Binding-site contacts:
Ligand atom C5 contacts residue HIS104 of chain 2.B at 3.2 Å.
Ligand atom C6 contacts residue VAL250 of chain 2.B at 4.3 Å (hydrophobic).
Ligand atom O5 contacts residue ASN154 of chain 2.A at 2.3 Å (h-bond).
Ligand atom C1 contacts residue ASN154 of chain 2.A at 1.4 Å.
Ligand atom N2 contacts residue ASN154 of chain 2.A at 2.9 Å (h-bond).
Ligand atom C2 contacts residue ASN154 of chain 2.A at 2.4 Å.
Ligand atom C4 contacts residue ASN154 of chain 2.A at 4.2 Å.
Ligand atom C8 contacts residue HIS104 of chain 2.B at 4.5 Å.
Ligand atom O5 contacts residue HIS104 of chain 2.B at 3.1 Å.
Ligand atom C8 contacts residue ASN154 of chain 2.A at 3.7 Å.
Ligand atom C7 contacts residue ASN154 of chain 2.A at 3.4 Å.
Ligand atom O7 contacts residue ASN154 of chain 2.A at 3.4 Å (h-bond).
Ligand atom C1 contacts residue HIS104 of chain 2.B at 3.7 Å.
Ligand atom C4 contacts residue HIS104 of chain 2.B at 4.5 Å.
Ligand atom C5 contacts residue ASN154 of chain 2.A at 3.6 Å.
Ligand atom C6 contacts residue HIS104 of chain 2.B at 3.5 Å.
Ligand atom C3 contacts residue ASN154 of chain 2.A at 3.8 Å.

A protein and the small-molecule ligand that binds it are described below.
Small molecule (SMILES): CC(=O)N[C@H]1[C@H](O[C@H]2[C@H](O)[C@@H](NC(C)=O)CO[C@@H]2CO[C@@H]2O[C@@H](C)[C@@H](O)[C@@H](O)[C@@H]2O)O[C@H](CO)[C@@H](O)[C@@H]1O

Sequence of chain 2.B:
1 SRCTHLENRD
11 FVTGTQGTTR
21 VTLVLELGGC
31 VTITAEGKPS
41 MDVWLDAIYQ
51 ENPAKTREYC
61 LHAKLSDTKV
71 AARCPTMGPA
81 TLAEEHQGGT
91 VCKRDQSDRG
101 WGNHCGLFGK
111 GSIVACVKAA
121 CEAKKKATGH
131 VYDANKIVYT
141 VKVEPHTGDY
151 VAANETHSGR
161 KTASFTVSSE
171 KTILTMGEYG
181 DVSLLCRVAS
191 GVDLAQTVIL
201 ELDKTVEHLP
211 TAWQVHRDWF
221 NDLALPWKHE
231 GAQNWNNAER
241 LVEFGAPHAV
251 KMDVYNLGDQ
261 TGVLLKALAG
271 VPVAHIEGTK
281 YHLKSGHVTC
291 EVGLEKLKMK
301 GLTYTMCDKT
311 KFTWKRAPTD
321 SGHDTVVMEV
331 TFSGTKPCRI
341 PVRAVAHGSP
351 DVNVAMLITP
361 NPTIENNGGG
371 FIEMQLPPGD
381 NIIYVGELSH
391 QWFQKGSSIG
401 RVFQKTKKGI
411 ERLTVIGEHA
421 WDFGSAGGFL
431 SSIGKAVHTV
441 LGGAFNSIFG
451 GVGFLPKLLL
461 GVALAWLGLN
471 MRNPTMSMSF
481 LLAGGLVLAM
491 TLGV

Sequence of chain 2.A:
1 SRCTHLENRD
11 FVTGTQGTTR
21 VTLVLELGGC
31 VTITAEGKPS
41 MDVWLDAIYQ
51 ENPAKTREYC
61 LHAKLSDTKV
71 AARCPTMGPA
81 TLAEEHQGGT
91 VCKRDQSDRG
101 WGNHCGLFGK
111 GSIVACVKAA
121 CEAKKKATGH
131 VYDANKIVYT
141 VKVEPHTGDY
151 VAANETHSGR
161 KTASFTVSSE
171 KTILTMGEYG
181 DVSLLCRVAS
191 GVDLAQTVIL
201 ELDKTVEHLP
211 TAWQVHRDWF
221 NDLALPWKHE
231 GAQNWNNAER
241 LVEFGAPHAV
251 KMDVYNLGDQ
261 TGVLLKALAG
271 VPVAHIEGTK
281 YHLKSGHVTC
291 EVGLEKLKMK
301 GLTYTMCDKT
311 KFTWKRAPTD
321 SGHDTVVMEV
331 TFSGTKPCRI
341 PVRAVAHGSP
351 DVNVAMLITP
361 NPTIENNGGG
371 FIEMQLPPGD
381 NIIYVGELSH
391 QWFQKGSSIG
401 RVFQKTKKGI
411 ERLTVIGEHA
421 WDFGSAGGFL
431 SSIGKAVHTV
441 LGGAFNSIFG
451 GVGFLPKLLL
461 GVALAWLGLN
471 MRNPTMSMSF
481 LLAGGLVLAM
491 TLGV